Sequence of chain 42.B:
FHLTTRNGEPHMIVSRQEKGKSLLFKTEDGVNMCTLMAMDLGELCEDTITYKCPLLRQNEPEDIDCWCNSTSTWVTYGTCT

A protein and the small-molecule ligand that binds it are described below.
Small molecule (SMILES): CC(=O)N[C@@H]1[C@@H](O)[C@H](O)[C@@H](CO)O[C@H]1O

Binding-site contacts:
Ligand atom O1 contacts residue SER70 of chain 42.B at 4.2 Å.
Ligand atom O1 contacts residue ASN69 of chain 42.B at 2.1 Å (h-bond).
Ligand atom C5 contacts residue VAL31 of chain 42.B at 4.2 Å (hydrophobic).
Ligand atom C6 contacts residue LEU24 of chain 42.B at 4.5 Å (hydrophobic).
Ligand atom O4 contacts residue NAG1 of chain 42.R at 3.0 Å.
Ligand atom C6 contacts residue ASN69 of chain 42.B at 4.4 Å.
Ligand atom C7 contacts residue ASN69 of chain 42.B at 3.8 Å.
Ligand atom O5 contacts residue ASN69 of chain 42.B at 2.8 Å (h-bond).
Ligand atom O3 contacts residue VAL31 of chain 42.B at 3.6 Å.
Ligand atom C8 contacts residue ARG57 of chain 42.B at 4.2 Å.
Ligand atom O1 contacts residue VAL31 of chain 42.B at 3.4 Å (h-bond).
Ligand atom C3 contacts residue VAL31 of chain 42.B at 3.0 Å (hydrophobic).
Ligand atom C5 contacts residue ASN69 of chain 42.B at 3.7 Å.
Ligand atom C8 contacts residue SER70 of chain 42.B at 3.7 Å.
Ligand atom C5 contacts residue MET33 of chain 42.B at 3.7 Å (hydrophobic).
Ligand atom C4 contacts residue NAG1 of chain 42.R at 3.2 Å.
Ligand atom O5 contacts residue MET33 of chain 42.B at 4.2 Å.
Ligand atom O6 contacts residue NAG1 of chain 42.R at 3.0 Å.
Ligand atom O4 contacts residue VAL31 of chain 42.B at 3.3 Å.
Ligand atom O3 contacts residue NAG1 of chain 42.R at 2.6 Å (h-bond).
Ligand atom C3 contacts residue NAG1 of chain 42.R at 3.7 Å.
Ligand atom N2 contacts residue VAL31 of chain 42.B at 4.0 Å.
Ligand atom C6 contacts residue NAG1 of chain 42.R at 4.3 Å.
Ligand atom N2 contacts residue ASN69 of chain 42.B at 4.3 Å.
Ligand atom C5 contacts residue NAG1 of chain 42.R at 4.3 Å.
Ligand atom C4 contacts residue VAL31 of chain 42.B at 3.8 Å (hydrophobic).
Ligand atom C8 contacts residue ASN69 of chain 42.B at 3.4 Å.
Ligand atom C6 contacts residue MET33 of chain 42.B at 3.5 Å (hydrophobic).
Ligand atom O7 contacts residue ASN69 of chain 42.B at 3.8 Å.
Ligand atom C7 contacts residue SER70 of chain 42.B at 4.4 Å.
Ligand atom C2 contacts residue VAL31 of chain 42.B at 4.0 Å (hydrophobic).
Ligand atom O1 contacts residue MET33 of chain 42.B at 3.9 Å.
Ligand atom C1 contacts residue ASN69 of chain 42.B at 2.7 Å.
Ligand atom C2 contacts residue ASN69 of chain 42.B at 4.2 Å.
Ligand atom C1 contacts residue VAL31 of chain 42.B at 4.3 Å (hydrophobic).